Sequence of chain 5.NA:
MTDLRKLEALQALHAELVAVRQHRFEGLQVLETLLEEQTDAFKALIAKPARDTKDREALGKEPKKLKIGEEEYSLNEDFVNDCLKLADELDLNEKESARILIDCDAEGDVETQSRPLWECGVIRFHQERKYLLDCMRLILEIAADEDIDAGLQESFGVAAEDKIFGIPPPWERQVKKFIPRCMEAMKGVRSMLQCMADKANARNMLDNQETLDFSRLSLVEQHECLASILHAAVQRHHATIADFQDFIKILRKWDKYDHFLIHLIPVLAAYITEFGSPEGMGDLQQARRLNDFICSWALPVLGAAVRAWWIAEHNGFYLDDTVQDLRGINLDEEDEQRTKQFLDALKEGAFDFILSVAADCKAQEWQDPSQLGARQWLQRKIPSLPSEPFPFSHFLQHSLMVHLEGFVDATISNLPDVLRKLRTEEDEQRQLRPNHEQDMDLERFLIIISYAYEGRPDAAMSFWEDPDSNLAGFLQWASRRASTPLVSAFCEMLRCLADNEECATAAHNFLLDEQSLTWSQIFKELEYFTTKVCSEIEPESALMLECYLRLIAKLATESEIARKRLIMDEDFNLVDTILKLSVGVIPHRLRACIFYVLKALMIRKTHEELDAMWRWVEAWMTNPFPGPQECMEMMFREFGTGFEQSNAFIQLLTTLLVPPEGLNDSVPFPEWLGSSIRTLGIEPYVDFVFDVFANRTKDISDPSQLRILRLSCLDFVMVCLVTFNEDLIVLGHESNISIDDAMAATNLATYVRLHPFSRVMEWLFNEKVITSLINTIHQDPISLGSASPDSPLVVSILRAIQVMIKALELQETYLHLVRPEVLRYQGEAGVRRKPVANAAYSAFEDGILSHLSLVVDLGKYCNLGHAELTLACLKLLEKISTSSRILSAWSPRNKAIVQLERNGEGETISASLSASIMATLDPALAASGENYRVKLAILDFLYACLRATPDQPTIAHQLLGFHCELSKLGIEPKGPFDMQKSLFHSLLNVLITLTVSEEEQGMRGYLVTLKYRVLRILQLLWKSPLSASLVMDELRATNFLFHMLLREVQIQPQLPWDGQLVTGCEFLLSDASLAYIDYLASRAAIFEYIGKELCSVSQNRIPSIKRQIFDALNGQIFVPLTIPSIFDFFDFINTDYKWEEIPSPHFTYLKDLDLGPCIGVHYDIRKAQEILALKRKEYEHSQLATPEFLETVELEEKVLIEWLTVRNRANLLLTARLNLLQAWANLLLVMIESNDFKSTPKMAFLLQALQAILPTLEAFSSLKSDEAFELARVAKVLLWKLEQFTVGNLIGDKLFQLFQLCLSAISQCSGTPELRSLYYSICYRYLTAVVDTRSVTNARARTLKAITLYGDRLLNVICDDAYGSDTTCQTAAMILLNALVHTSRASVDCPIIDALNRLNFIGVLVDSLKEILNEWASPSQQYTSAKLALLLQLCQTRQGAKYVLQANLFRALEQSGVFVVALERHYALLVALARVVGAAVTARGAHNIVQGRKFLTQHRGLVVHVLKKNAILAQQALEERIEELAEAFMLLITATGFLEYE

Sequence of chain 5.C:
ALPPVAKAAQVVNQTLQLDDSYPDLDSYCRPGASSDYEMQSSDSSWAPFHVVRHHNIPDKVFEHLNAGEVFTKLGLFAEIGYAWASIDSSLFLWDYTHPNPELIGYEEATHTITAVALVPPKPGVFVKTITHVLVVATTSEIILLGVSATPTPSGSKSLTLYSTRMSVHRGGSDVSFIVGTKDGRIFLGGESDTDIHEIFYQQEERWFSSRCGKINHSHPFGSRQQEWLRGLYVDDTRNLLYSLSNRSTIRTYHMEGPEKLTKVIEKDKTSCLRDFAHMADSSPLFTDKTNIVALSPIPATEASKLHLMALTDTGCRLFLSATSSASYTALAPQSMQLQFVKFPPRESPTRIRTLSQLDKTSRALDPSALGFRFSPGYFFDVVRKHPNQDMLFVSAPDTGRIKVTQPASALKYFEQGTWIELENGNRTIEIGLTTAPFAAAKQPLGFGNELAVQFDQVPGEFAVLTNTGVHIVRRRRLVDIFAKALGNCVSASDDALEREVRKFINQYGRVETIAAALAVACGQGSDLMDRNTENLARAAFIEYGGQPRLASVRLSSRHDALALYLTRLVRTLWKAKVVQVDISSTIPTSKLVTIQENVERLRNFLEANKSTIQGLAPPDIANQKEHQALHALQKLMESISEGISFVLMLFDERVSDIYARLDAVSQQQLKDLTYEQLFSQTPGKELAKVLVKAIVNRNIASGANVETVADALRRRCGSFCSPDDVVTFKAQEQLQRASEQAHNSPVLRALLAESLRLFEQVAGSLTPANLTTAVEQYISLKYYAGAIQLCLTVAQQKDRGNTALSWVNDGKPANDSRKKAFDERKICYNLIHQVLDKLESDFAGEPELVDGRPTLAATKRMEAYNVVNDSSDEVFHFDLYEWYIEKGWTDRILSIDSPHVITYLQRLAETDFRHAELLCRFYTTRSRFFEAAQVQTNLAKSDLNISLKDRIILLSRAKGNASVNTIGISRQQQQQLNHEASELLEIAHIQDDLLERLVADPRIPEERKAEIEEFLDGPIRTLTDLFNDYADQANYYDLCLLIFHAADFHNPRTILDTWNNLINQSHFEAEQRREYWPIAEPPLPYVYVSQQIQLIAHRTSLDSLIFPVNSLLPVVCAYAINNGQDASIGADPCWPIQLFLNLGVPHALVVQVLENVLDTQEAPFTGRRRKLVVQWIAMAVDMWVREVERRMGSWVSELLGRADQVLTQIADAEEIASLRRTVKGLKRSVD

Binding-site contacts:
Ligand atom NH2 contacts residue ASP1073 of chain 5.C at 3.1 Å (salt-bridge).
Ligand atom O contacts residue THR1065 of chain 5.C at 3.2 Å.
Ligand atom O contacts residue THR1065 of chain 5.C at 3.6 Å.
Ligand atom CG1 contacts residue PHE1068 of chain 5.C at 3.4 Å (hydrophobic).
Ligand atom C contacts residue ASN1069 of chain 5.C at 3.2 Å.
Ligand atom O contacts residue ARG1049 of chain 5.C at 3.7 Å.
Ligand atom CB contacts residue ASP1070 of chain 5.C at 3.8 Å.
Ligand atom CB contacts residue GLU1052 of chain 5.C at 3.1 Å.
Ligand atom NZ contacts residue LYS1225 of chain 5.NA at 2.1 Å.
Ligand atom NH1 contacts residue ASN1069 of chain 5.C at 2.8 Å (h-bond).
Ligand atom N contacts residue THR1065 of chain 5.C at 3.2 Å (h-bond).
Ligand atom CG contacts residue GLU1052 of chain 5.C at 3.2 Å.
Ligand atom N contacts residue ASN1069 of chain 5.C at 2.9 Å (h-bond).
Ligand atom CE1 contacts residue ARG1044 of chain 5.C at 3.5 Å.
Ligand atom CD1 contacts residue THR1065 of chain 5.C at 3.5 Å.
Ligand atom N contacts residue GLN1074 of chain 5.C at 3.2 Å (h-bond).
Ligand atom CG contacts residue ILE1045 of chain 5.C at 3.5 Å (hydrophobic).
Ligand atom CD contacts residue GLN1074 of chain 5.C at 3.5 Å.
Ligand atom O contacts residue ASN1069 of chain 5.C at 3.0 Å (h-bond).
Ligand atom CD contacts residue ASN1069 of chain 5.C at 3.8 Å.
Ligand atom CB contacts residue GLN1074 of chain 5.C at 3.5 Å.
Ligand atom O contacts residue ASN1069 of chain 5.C at 3.3 Å (h-bond).
Ligand atom CD2 contacts residue ILE1045 of chain 5.C at 3.7 Å (hydrophobic).
Ligand atom CD1 contacts residue ILE1053 of chain 5.C at 3.4 Å (hydrophobic).
Ligand atom NH1 contacts residue ASP1073 of chain 5.C at 3.6 Å.
Ligand atom O contacts residue ARG1049 of chain 5.C at 3.7 Å.
Ligand atom CE contacts residue LYS1225 of chain 5.NA at 3.3 Å.
Ligand atom O contacts residue ILE1045 of chain 5.C at 3.6 Å.
Ligand atom O contacts residue GLN1074 of chain 5.C at 3.0 Å (h-bond).
Ligand atom NZ contacts residue ASP1073 of chain 5.C at 3.0 Å (salt-bridge).
Ligand atom CA contacts residue ASN1069 of chain 5.C at 3.5 Å.
Ligand atom O contacts residue ARG1049 of chain 5.C at 3.7 Å.
Ligand atom CD1 contacts residue ARG1044 of chain 5.C at 3.1 Å.
Ligand atom CG2 contacts residue PHE1068 of chain 5.C at 3.6 Å (hydrophobic).
Ligand atom CZ contacts residue ARG1044 of chain 5.C at 3.3 Å.
Ligand atom OG1 contacts residue ARG1049 of chain 5.C at 2.9 Å (salt-bridge).
Ligand atom NZ contacts residue GLU1228 of chain 5.NA at 3.6 Å.
Ligand atom CA contacts residue THR1065 of chain 5.C at 3.6 Å.
Ligand atom CD1 contacts residue PHE1068 of chain 5.C at 3.4 Å (hydrophobic).
Ligand atom CE contacts residue GLU1228 of chain 5.NA at 3.2 Å.

This small molecule binds to this protein.
Small molecule (SMILES): CC[C@H](C)[C@H](NC(=O)[C@@H](NC(=O)[C@H](CC(C)C)NC(=O)[C@@H](N)CCCCN)C(C)C)C(=O)N[C@@H](CC(N)=O)C(=O)N[C@@H](CCCCN)C(=O)N[C@@H](CC(=O)O)C(=O)N[C@@H](CCSC)C(=O)N[C@@H](CCCN=C(N)N)C(=O)N[C@H](C(=O)N[C@@H](CC(=O)O)C(=O)N[C@@H](CC(C)C)C(=O)N[C@@H](Cc1ccccc1)C(=O)N[C@@H](CO)C(=O)N1CCC[C@H]1C(=O)N1CCC[C@H]1C(=O)N[C@H](C=O)CC(N)=O)[C@@H](C)O